A small-molecule ligand and the protein it binds are described below.
Small molecule (SMILES): N[C@@H](CCC(=O)O)C(=O)O

Sequence of chain 1.B:
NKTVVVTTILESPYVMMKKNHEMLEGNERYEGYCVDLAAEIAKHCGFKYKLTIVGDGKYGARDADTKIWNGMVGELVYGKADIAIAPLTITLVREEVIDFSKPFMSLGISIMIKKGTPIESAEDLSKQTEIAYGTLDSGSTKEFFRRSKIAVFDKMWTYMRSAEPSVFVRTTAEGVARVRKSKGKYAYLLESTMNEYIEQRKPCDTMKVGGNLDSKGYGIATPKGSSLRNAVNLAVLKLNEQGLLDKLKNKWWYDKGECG

Binding-site contacts:
Ligand atom C contacts residue THR91 of chain 1.B at 3.7 Å.
Ligand atom OE2 contacts residue LEU138 of chain 1.B at 4.0 Å.
Ligand atom CB contacts residue GLU193 of chain 1.B at 4.0 Å.
Ligand atom CA contacts residue TYR61 of chain 1.B at 4.0 Å (hydrophobic).
Ligand atom OXT contacts residue TYR61 of chain 1.B at 3.5 Å.
Ligand atom N contacts residue SER142 of chain 1.B at 4.1 Å.
Ligand atom N contacts residue TYR220 of chain 1.B at 3.6 Å.
Ligand atom OXT contacts residue THR91 of chain 1.B at 2.9 Å (h-bond).
Ligand atom OXT contacts residue ARG96 of chain 1.B at 2.8 Å (salt-bridge).
Ligand atom OXT contacts residue SER142 of chain 1.B at 4.0 Å.
Ligand atom O contacts residue ARG96 of chain 1.B at 2.8 Å (salt-bridge).
Ligand atom N contacts residue TYR61 of chain 1.B at 4.0 Å.
Ligand atom CA contacts residue GLU193 of chain 1.B at 3.3 Å.
Ligand atom CD contacts residue GLU193 of chain 1.B at 3.8 Å.
Ligand atom CA contacts residue SER142 of chain 1.B at 3.3 Å.
Ligand atom N contacts residue GLU193 of chain 1.B at 2.7 Å (salt-bridge).
Ligand atom OE2 contacts residue THR143 of chain 1.B at 3.1 Å (h-bond).
Ligand atom OXT contacts residue PRO89 of chain 1.B at 3.7 Å.
Ligand atom OXT contacts residue LEU90 of chain 1.B at 3.5 Å.
Ligand atom OE1 contacts residue THR143 of chain 1.B at 2.6 Å (h-bond).
Ligand atom CD contacts residue LEU138 of chain 1.B at 3.9 Å (hydrophobic).
Ligand atom CA contacts residue PRO89 of chain 1.B at 4.0 Å (hydrophobic).
Ligand atom C contacts residue TYR61 of chain 1.B at 3.6 Å (hydrophobic).
Ligand atom CB contacts residue LEU138 of chain 1.B at 3.9 Å (hydrophobic).
Ligand atom CA contacts residue THR91 of chain 1.B at 3.4 Å.
Ligand atom N contacts residue PRO89 of chain 1.B at 2.9 Å (h-bond).
Ligand atom N contacts residue THR91 of chain 1.B at 2.9 Å (h-bond).
Ligand atom O contacts residue TYR61 of chain 1.B at 3.3 Å.
Ligand atom C contacts residue SER142 of chain 1.B at 3.4 Å.
Ligand atom CB contacts residue TYR61 of chain 1.B at 3.5 Å (hydrophobic).
Ligand atom CG contacts residue LEU138 of chain 1.B at 3.7 Å (hydrophobic).
Ligand atom OE1 contacts residue GLU193 of chain 1.B at 3.6 Å.
Ligand atom OE2 contacts residue SER142 of chain 1.B at 3.3 Å (h-bond).
Ligand atom OE2 contacts residue GLY141 of chain 1.B at 3.7 Å.
Ligand atom CD contacts residue THR143 of chain 1.B at 3.3 Å.
Ligand atom O contacts residue SER142 of chain 1.B at 2.9 Å (h-bond).
Ligand atom C contacts residue ARG96 of chain 1.B at 3.4 Å.
Ligand atom CG contacts residue TYR61 of chain 1.B at 4.3 Å (hydrophobic).
Ligand atom CG contacts residue GLU193 of chain 1.B at 3.5 Å.
Ligand atom O contacts residue GLY141 of chain 1.B at 3.2 Å.